Sequence of chain 1.O:
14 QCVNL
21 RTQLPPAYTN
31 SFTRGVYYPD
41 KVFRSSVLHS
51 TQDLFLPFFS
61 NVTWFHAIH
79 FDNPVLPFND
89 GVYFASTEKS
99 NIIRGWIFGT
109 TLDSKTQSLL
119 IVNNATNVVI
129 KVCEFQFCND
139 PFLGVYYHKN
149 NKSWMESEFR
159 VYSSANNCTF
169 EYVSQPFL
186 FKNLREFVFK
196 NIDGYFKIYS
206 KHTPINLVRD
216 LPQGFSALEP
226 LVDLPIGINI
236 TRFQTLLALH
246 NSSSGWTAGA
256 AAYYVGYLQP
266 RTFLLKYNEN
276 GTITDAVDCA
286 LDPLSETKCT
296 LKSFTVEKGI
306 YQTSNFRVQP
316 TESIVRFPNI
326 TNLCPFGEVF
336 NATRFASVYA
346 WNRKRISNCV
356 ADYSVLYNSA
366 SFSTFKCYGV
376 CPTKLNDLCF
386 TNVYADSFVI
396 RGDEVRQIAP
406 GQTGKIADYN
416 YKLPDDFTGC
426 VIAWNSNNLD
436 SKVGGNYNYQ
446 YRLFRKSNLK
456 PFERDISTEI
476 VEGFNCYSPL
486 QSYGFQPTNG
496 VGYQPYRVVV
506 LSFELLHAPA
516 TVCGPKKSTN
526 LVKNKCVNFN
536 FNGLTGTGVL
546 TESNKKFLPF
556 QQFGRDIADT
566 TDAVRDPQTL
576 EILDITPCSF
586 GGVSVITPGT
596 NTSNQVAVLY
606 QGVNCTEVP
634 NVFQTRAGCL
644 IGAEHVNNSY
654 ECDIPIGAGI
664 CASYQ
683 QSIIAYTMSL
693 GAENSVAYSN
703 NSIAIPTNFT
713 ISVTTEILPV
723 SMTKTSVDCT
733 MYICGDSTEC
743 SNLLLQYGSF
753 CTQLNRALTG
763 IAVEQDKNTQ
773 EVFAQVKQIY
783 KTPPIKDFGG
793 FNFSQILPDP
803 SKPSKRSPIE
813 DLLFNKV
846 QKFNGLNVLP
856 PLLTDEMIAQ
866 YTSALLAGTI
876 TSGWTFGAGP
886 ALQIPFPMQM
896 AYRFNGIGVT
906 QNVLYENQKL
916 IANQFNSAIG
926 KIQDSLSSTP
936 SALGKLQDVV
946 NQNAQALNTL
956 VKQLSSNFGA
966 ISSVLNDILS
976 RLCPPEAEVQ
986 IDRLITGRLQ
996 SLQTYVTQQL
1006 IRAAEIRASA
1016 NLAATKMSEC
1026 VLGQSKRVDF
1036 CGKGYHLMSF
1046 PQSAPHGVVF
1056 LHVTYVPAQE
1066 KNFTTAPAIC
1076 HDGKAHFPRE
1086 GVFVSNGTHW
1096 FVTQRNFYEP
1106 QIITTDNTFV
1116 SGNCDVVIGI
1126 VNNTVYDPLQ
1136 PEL

Binding-site contacts:
Ligand atom C5 contacts residue ASN1127 of chain 1.O at 3.7 Å.
Ligand atom C3 contacts residue ASN1127 of chain 1.O at 3.8 Å.
Ligand atom C7 contacts residue ASN1127 of chain 1.O at 3.5 Å.
Ligand atom O7 contacts residue ASN1127 of chain 1.O at 3.8 Å.
Ligand atom N2 contacts residue ASN1127 of chain 1.O at 2.9 Å (h-bond).
Ligand atom C4 contacts residue ASN1127 of chain 1.O at 4.3 Å.
Ligand atom O5 contacts residue ASN1127 of chain 1.O at 2.4 Å (h-bond).
Ligand atom C1 contacts residue ASN1127 of chain 1.O at 1.5 Å.
Ligand atom C2 contacts residue ASN1127 of chain 1.O at 2.5 Å.

This small molecule binds to this protein.
Small molecule (SMILES): CC(=O)N[C@@H]1[C@@H](O)[C@H](O)[C@@H](CO)O[C@H]1O